Binding-site contacts:
Ligand atom C17 contacts residue PHE205 of chain 2.A at 3.4 Å (hydrophobic).
Ligand atom C6 contacts residue GLY199 of chain 2.A at 3.4 Å.
Ligand atom C8 contacts residue TYR212 of chain 2.A at 3.7 Å (hydrophobic).
Ligand atom O1 contacts residue MET204 of chain 2.A at 3.2 Å.
Ligand atom C16 contacts residue PHE205 of chain 2.A at 3.6 Å (hydrophobic).
Ligand atom C17 contacts residue TYR212 of chain 2.A at 3.6 Å (hydrophobic).
Ligand atom C1 contacts residue NAP1 of chain 2.F at 3.4 Å.
Ligand atom O19 contacts residue PHE205 of chain 2.A at 3.2 Å.
Ligand atom C5 contacts residue TYR212 of chain 2.A at 3.2 Å (hydrophobic).
Ligand atom C18 contacts residue TYR212 of chain 2.A at 3.6 Å (hydrophobic).
Ligand atom C18 contacts residue GLY199 of chain 2.A at 3.7 Å.
Ligand atom O19 contacts residue TYR212 of chain 2.A at 3.5 Å.
Ligand atom O3 contacts residue SER153 of chain 2.A at 2.6 Å (h-bond).
Ligand atom C3 contacts residue TYR212 of chain 2.A at 3.7 Å (hydrophobic).
Ligand atom C4 contacts residue NAP1 of chain 2.F at 3.2 Å.
Ligand atom C4 contacts residue TYR212 of chain 2.A at 3.5 Å (hydrophobic).
Ligand atom C3 contacts residue SER153 of chain 2.A at 3.5 Å.
Ligand atom C2 contacts residue TYR167 of chain 2.A at 3.5 Å (hydrophobic).
Ligand atom C20 contacts residue NAP1 of chain 2.F at 3.4 Å.
Ligand atom O3 contacts residue NAP1 of chain 2.F at 2.6 Å.
Ligand atom C16 contacts residue TYR212 of chain 2.A at 3.8 Å (hydrophobic).
Ligand atom C20 contacts residue TYR212 of chain 2.A at 3.0 Å (hydrophobic).
Ligand atom C7 contacts residue GLY199 of chain 2.A at 3.4 Å.
Ligand atom O3 contacts residue TYR167 of chain 2.A at 2.4 Å (h-bond).
Ligand atom C4 contacts residue SER153 of chain 2.A at 3.6 Å.
Ligand atom O1 contacts residue VAL208 of chain 2.A at 3.3 Å.
Ligand atom C1 contacts residue TYR212 of chain 2.A at 3.3 Å (hydrophobic).
Ligand atom C7 contacts residue TYR212 of chain 2.A at 3.5 Å (hydrophobic).
Ligand atom O17 contacts residue SER209 of chain 2.A at 3.1 Å.
Ligand atom O6 contacts residue ASN154 of chain 2.A at 3.0 Å (h-bond).
Ligand atom O19 contacts residue VAL208 of chain 2.A at 3.4 Å.
Ligand atom C3 contacts residue TYR167 of chain 2.A at 3.4 Å (hydrophobic).
Ligand atom O17 contacts residue PHE205 of chain 2.A at 3.2 Å.
Ligand atom C19 contacts residue TYR212 of chain 2.A at 3.3 Å (hydrophobic).
Ligand atom C2 contacts residue TYR212 of chain 2.A at 3.6 Å (hydrophobic).
Ligand atom O6 contacts residue GLY199 of chain 2.A at 3.3 Å (h-bond).
Ligand atom C6 contacts residue TYR212 of chain 2.A at 3.4 Å (hydrophobic).
Ligand atom C8 contacts residue GLY199 of chain 2.A at 3.7 Å.
Ligand atom C2 contacts residue NAP1 of chain 2.F at 3.3 Å.
Ligand atom C3 contacts residue NAP1 of chain 2.F at 2.9 Å.

Sequence of chain 2.A:
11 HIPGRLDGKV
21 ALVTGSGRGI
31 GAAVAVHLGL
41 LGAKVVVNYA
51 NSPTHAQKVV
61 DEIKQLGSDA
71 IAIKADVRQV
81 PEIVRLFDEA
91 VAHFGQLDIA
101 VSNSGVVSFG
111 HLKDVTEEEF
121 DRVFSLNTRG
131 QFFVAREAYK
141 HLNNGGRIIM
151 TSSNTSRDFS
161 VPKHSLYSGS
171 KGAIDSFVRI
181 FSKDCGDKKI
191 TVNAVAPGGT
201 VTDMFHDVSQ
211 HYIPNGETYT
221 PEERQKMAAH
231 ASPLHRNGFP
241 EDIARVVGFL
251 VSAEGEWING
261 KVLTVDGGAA

The small molecule below binds the protein below.
Small molecule (SMILES): Cc1cc(O)c2c(c1)C(=O)c1cc(O)cc(O)c1C2=O